Binding-site contacts:
Ligand atom C15 contacts residue PRO87 of chain 1.A at 3.7 Å (hydrophobic).
Ligand atom C07 contacts residue GLY142 of chain 1.A at 3.7 Å.
Ligand atom C19 contacts residue TYR113 of chain 1.A at 3.3 Å (hydrophobic).
Ligand atom C19 contacts residue ARG112 of chain 1.A at 3.6 Å.
Ligand atom N11 contacts residue TYR113 of chain 1.A at 3.7 Å.
Ligand atom C20 contacts residue GLY111 of chain 1.A at 3.2 Å.
Ligand atom C07 contacts residue THR86 of chain 1.A at 3.7 Å.
Ligand atom C22 contacts residue PRO87 of chain 1.A at 3.4 Å (hydrophobic).
Ligand atom C16 contacts residue GLU182 of chain 1.B at 3.5 Å.
Ligand atom C20 contacts residue GLY142 of chain 1.A at 3.7 Å.
Ligand atom C12 contacts residue LEU140 of chain 1.A at 3.3 Å (hydrophobic).
Ligand atom C22 contacts residue THR86 of chain 1.A at 3.5 Å.
Ligand atom C08 contacts residue GLY142 of chain 1.A at 3.5 Å.
Ligand atom C21 contacts residue PRO87 of chain 1.A at 3.6 Å (hydrophobic).
Ligand atom N11 contacts residue ASN141 of chain 1.A at 3.5 Å (h-bond).
Ligand atom C17 contacts residue GLU114 of chain 1.A at 3.7 Å.
Ligand atom C08 contacts residue GLY143 of chain 1.A at 3.4 Å.
Ligand atom C09 contacts residue GLY142 of chain 1.A at 3.6 Å.
Ligand atom C12 contacts residue ASN141 of chain 1.A at 3.4 Å.
Ligand atom N03 contacts residue LEU140 of chain 1.A at 3.6 Å.
Ligand atom C13 contacts residue TYR113 of chain 1.A at 3.5 Å (hydrophobic).
Ligand atom N03 contacts residue TYR138 of chain 1.A at 2.9 Å (h-bond).
Ligand atom C07 contacts residue PRO85 of chain 1.A at 3.5 Å (hydrophobic).
Ligand atom N04 contacts residue TYR138 of chain 1.A at 3.8 Å.
Ligand atom C06 contacts residue GLY142 of chain 1.A at 3.7 Å.
Ligand atom N01 contacts residue ILE135 of chain 1.A at 3.1 Å (h-bond).
Ligand atom C10 contacts residue GLY142 of chain 1.A at 3.8 Å.
Ligand atom C21 contacts residue LEU140 of chain 1.A at 3.8 Å (hydrophobic).
Ligand atom C09 contacts residue GLY143 of chain 1.A at 3.7 Å.
Ligand atom C15 contacts residue GLU114 of chain 1.A at 3.5 Å.
Ligand atom N04 contacts residue LEU140 of chain 1.A at 3.0 Å (h-bond).
Ligand atom C20 contacts residue ARG112 of chain 1.A at 3.8 Å.
Ligand atom C19 contacts residue ASN141 of chain 1.A at 3.5 Å.
Ligand atom C18 contacts residue VAL139 of chain 1.A at 3.7 Å (hydrophobic).
Ligand atom C06 contacts residue PRO87 of chain 1.A at 3.5 Å (hydrophobic).
Ligand atom N01 contacts residue SER134 of chain 1.A at 2.9 Å (h-bond).
Ligand atom C02 contacts residue TYR138 of chain 1.A at 3.7 Å (hydrophobic).
Ligand atom C08 contacts residue PRO85 of chain 1.A at 3.3 Å (hydrophobic).
Ligand atom N01 contacts residue GLY136 of chain 1.A at 3.3 Å (h-bond).
Ligand atom C12 contacts residue TYR113 of chain 1.A at 3.3 Å (hydrophobic).

A small-molecule ligand and the protein it binds are described below.
Small molecule (SMILES): Nc1cc(-c2ccc3ccn(Cc4ccccn4)c3c2)[nH]n1

Sequence of chain 1.B:
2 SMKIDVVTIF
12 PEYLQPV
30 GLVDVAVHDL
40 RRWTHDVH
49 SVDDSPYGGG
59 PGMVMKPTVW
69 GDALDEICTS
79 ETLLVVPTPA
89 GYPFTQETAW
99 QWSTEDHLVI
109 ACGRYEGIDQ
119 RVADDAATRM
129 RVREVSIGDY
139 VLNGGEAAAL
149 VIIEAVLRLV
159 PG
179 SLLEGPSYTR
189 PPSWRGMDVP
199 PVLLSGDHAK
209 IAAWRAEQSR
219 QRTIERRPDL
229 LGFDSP

Sequence of chain 1.A:
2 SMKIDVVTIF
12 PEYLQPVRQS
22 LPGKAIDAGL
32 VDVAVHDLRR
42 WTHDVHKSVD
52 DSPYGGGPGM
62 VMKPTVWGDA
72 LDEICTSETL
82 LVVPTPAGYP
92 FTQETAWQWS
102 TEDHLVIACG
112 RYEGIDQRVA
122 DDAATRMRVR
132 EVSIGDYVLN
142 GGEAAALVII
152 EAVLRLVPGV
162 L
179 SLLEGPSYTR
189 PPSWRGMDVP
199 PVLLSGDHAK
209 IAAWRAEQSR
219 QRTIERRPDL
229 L